This small molecule binds to this protein.
Small molecule (SMILES): Nc1cc2c(nn1)-c1ccccc1CC2

Binding-site contacts:
Ligand atom N1 contacts residue LYS41 of chain 1.A at 3.9 Å.
Ligand atom C3 contacts residue ASP160 of chain 1.A at 3.9 Å.
Ligand atom C14 contacts residue VAL26 of chain 1.A at 3.8 Å (hydrophobic).
Ligand atom C11 contacts residue VAL26 of chain 1.A at 4.1 Å (hydrophobic).
Ligand atom N2 contacts residue ASP160 of chain 1.A at 4.0 Å.
Ligand atom N3 contacts residue GLY21 of chain 1.A at 4.1 Å.
Ligand atom C4 contacts residue SER20 of chain 1.A at 3.8 Å.
Ligand atom C5 contacts residue GLY19 of chain 1.A at 3.9 Å.
Ligand atom C9 contacts residue GLU93 of chain 1.A at 3.7 Å.
Ligand atom C4 contacts residue ILE159 of chain 1.A at 3.8 Å (hydrophobic).
Ligand atom N2 contacts residue VAL26 of chain 1.A at 4.2 Å.
Ligand atom C8 contacts residue ALA39 of chain 1.A at 3.5 Å (hydrophobic).
Ligand atom N1 contacts residue VAL26 of chain 1.A at 3.9 Å.
Ligand atom C12 contacts residue ILE159 of chain 1.A at 3.9 Å (hydrophobic).
Ligand atom C12 contacts residue VAL26 of chain 1.A at 4.1 Å (hydrophobic).
Ligand atom C9 contacts residue ALA39 of chain 1.A at 3.7 Å (hydrophobic).
Ligand atom N3 contacts residue LYS41 of chain 1.A at 3.9 Å.
Ligand atom N2 contacts residue ILE159 of chain 1.A at 4.1 Å.
Ligand atom C10 contacts residue LEU92 of chain 1.A at 3.8 Å (hydrophobic).
Ligand atom C14 contacts residue ILE159 of chain 1.A at 3.4 Å (hydrophobic).
Ligand atom N3 contacts residue ASP160 of chain 1.A at 3.0 Å (salt-bridge).
Ligand atom C7 contacts residue LEU18 of chain 1.A at 4.2 Å (hydrophobic).
Ligand atom C8 contacts residue GLU93 of chain 1.A at 3.7 Å.
Ligand atom C3 contacts residue LYS41 of chain 1.A at 4.0 Å.
Ligand atom C9 contacts residue ILE76 of chain 1.A at 3.9 Å (hydrophobic).
Ligand atom C5 contacts residue LEU18 of chain 1.A at 4.2 Å (hydrophobic).
Ligand atom C6 contacts residue MET145 of chain 1.A at 3.8 Å (hydrophobic).
Ligand atom C13 contacts residue ILE159 of chain 1.A at 3.4 Å (hydrophobic).
Ligand atom C4 contacts residue VAL26 of chain 1.A at 4.1 Å (hydrophobic).
Ligand atom C3 contacts residue SER20 of chain 1.A at 4.1 Å.
Ligand atom C13 contacts residue VAL26 of chain 1.A at 3.7 Å (hydrophobic).
Ligand atom N2 contacts residue LYS41 of chain 1.A at 3.2 Å (salt-bridge).
Ligand atom C5 contacts residue ILE159 of chain 1.A at 3.9 Å (hydrophobic).
Ligand atom C7 contacts residue VAL95 of chain 1.A at 3.6 Å (hydrophobic).
Ligand atom C9 contacts residue LEU92 of chain 1.A at 4.1 Å (hydrophobic).
Ligand atom N1 contacts residue ILE159 of chain 1.A at 3.8 Å.
Ligand atom N3 contacts residue SER20 of chain 1.A at 3.5 Å (h-bond).
Ligand atom C6 contacts residue LEU18 of chain 1.A at 4.0 Å (hydrophobic).
Ligand atom C8 contacts residue VAL95 of chain 1.A at 3.7 Å (hydrophobic).
Ligand atom C3 contacts residue ILE159 of chain 1.A at 4.2 Å (hydrophobic).

Sequence of chain 1.A:
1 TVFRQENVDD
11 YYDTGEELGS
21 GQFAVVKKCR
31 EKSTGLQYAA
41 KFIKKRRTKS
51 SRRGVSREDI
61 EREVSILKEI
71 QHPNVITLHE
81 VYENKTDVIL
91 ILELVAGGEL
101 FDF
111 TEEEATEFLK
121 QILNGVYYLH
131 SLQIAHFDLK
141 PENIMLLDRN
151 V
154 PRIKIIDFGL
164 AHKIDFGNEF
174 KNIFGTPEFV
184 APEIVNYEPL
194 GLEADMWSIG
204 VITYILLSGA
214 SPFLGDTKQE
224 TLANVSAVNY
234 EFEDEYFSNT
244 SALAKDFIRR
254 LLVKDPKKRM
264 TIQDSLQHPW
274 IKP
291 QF